Sequence of chain 1.A:
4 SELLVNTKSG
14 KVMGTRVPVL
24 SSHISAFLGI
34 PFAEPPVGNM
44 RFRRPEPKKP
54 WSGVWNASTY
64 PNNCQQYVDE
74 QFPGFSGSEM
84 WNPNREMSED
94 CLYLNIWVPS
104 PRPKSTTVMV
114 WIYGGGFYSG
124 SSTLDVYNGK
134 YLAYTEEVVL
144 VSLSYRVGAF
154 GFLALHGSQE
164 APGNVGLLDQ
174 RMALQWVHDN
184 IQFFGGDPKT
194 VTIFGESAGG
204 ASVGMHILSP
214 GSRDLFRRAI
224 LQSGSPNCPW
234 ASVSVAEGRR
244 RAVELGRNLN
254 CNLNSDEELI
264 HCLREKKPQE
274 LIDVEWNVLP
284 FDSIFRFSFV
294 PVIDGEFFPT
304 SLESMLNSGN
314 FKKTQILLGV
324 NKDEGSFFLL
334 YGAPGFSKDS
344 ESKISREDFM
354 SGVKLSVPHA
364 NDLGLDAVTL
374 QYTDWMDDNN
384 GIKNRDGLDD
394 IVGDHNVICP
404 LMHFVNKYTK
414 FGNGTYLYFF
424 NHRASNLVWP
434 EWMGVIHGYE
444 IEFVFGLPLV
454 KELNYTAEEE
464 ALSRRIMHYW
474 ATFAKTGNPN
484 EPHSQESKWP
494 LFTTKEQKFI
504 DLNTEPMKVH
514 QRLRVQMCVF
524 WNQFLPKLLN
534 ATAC

A small-molecule ligand and the protein it binds are described below.
Small molecule (SMILES): CN(C)c1ccc(-c2sc3cc(O)ccc3[n+]2C)cc1

Binding-site contacts:
Ligand atom C6 contacts residue TYR121 of chain 1.A at 3.3 Å (hydrophobic).
Ligand atom N1 contacts residue TRP279 of chain 1.A at 4.0 Å.
Ligand atom C9 contacts residue TRP279 of chain 1.A at 3.8 Å (hydrophobic).
Ligand atom S1 contacts residue TRP279 of chain 1.A at 3.9 Å.
Ligand atom C4 contacts residue TYR334 of chain 1.A at 4.5 Å (hydrophobic).
Ligand atom C16 contacts residue TRP84 of chain 1.A at 4.4 Å (hydrophobic).
Ligand atom C17 contacts residue TYR70 of chain 1.A at 3.1 Å (hydrophobic).
Ligand atom C2 contacts residue PHE330 of chain 1.A at 4.5 Å (hydrophobic).
Ligand atom C11 contacts residue TRP279 of chain 1.A at 3.4 Å (hydrophobic).
Ligand atom C6 contacts residue TYR334 of chain 1.A at 3.7 Å (hydrophobic).
Ligand atom C13 contacts residue TRP279 of chain 1.A at 3.6 Å (hydrophobic).
Ligand atom C8 contacts residue TYR121 of chain 1.A at 4.5 Å (hydrophobic).
Ligand atom C4 contacts residue TYR121 of chain 1.A at 3.9 Å (hydrophobic).
Ligand atom C17 contacts residue TRP279 of chain 1.A at 4.5 Å (hydrophobic).
Ligand atom C15 contacts residue PHE330 of chain 1.A at 3.4 Å (hydrophobic).
Ligand atom C7 contacts residue TYR121 of chain 1.A at 3.4 Å (hydrophobic).
Ligand atom C12 contacts residue TRP279 of chain 1.A at 3.6 Å (hydrophobic).
Ligand atom C10 contacts residue TRP279 of chain 1.A at 3.6 Å (hydrophobic).
Ligand atom C4 contacts residue PHE331 of chain 1.A at 4.2 Å (hydrophobic).
Ligand atom N2 contacts residue TYR121 of chain 1.A at 4.4 Å.
Ligand atom O3 contacts residue TRP279 of chain 1.A at 3.6 Å.
Ligand atom C16 contacts residue PHE330 of chain 1.A at 3.3 Å (hydrophobic).
Ligand atom C15 contacts residue PHE331 of chain 1.A at 3.9 Å (hydrophobic).
Ligand atom C5 contacts residue TYR334 of chain 1.A at 4.1 Å (hydrophobic).
Ligand atom C3 contacts residue PHE331 of chain 1.A at 3.8 Å (hydrophobic).
Ligand atom C7 contacts residue TYR334 of chain 1.A at 4.0 Å (hydrophobic).
Ligand atom C3 contacts residue TYR121 of chain 1.A at 3.9 Å (hydrophobic).
Ligand atom N2 contacts residue PHE330 of chain 1.A at 3.7 Å.
Ligand atom C8 contacts residue TRP279 of chain 1.A at 4.1 Å (hydrophobic).
Ligand atom C14 contacts residue TYR70 of chain 1.A at 4.0 Å (hydrophobic).
Ligand atom C14 contacts residue TRP279 of chain 1.A at 3.7 Å (hydrophobic).
Ligand atom C5 contacts residue TYR121 of chain 1.A at 3.6 Å (hydrophobic).
Ligand atom N1 contacts residue TYR70 of chain 1.A at 4.3 Å.
Ligand atom C2 contacts residue TYR121 of chain 1.A at 3.6 Å (hydrophobic).